Sequence of chain 1.A:
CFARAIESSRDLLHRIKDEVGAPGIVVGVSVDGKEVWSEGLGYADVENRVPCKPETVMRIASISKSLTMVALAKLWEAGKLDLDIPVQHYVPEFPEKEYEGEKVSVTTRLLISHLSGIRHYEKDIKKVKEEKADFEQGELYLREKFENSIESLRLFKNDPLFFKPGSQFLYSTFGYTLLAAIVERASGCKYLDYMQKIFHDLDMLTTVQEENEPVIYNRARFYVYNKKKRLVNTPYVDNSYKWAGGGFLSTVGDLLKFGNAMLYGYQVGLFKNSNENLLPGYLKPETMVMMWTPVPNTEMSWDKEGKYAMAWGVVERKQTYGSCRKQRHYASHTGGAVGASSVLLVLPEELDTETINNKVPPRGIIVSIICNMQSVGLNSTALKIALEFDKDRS

This small molecule binds to this protein.
Small molecule (SMILES): C[C@H](N)C(=O)N[C@@H](C)C(=O)N[C@@H](CO)CC(=O)O

Binding-site contacts:
Ligand atom O contacts residue THR265 of chain 1.A at 4.3 Å.
Ligand atom CG contacts residue GLY428 of chain 1.A at 4.2 Å.
Ligand atom OD contacts residue GLY427 of chain 1.A at 3.7 Å.
Ligand atom OD contacts residue GLY428 of chain 1.A at 3.3 Å (h-bond).
Ligand atom CG contacts residue SER104 of chain 1.A at 1.4 Å.
Ligand atom OD contacts residue TYR263 of chain 1.A at 4.2 Å.
Ligand atom OXT contacts residue SER104 of chain 1.A at 4.4 Å.
Ligand atom N contacts residue GLY428 of chain 1.A at 3.0 Å (h-bond).
Ligand atom CA contacts residue GLY428 of chain 1.A at 3.6 Å.
Ligand atom CA contacts residue SER104 of chain 1.A at 2.4 Å.
Ligand atom OXT contacts residue TYR163 of chain 1.A at 3.6 Å (h-bond).
Ligand atom CG contacts residue LYS107 of chain 1.A at 4.2 Å.
Ligand atom CB contacts residue PHE227 of chain 1.A at 3.6 Å (hydrophobic).
Ligand atom CG contacts residue GLY427 of chain 1.A at 4.5 Å.
Ligand atom O contacts residue PHE227 of chain 1.A at 3.8 Å.
Ligand atom C contacts residue THR265 of chain 1.A at 3.9 Å.
Ligand atom CB contacts residue LEU232 of chain 1.A at 4.3 Å (hydrophobic).
Ligand atom O contacts residue HIS162 of chain 1.A at 3.6 Å.
Ligand atom CA contacts residue GLY428 of chain 1.A at 4.0 Å.
Ligand atom CB contacts residue ALA103 of chain 1.A at 4.0 Å (hydrophobic).
Ligand atom CA contacts residue LYS107 of chain 1.A at 4.5 Å.
Ligand atom CG contacts residue TYR263 of chain 1.A at 3.8 Å (hydrophobic).
Ligand atom OXT contacts residue LYS107 of chain 1.A at 4.3 Å.
Ligand atom O contacts residue GLY338 of chain 1.A at 4.2 Å.
Ligand atom CB contacts residue GLY428 of chain 1.A at 3.8 Å.
Ligand atom C contacts residue SER104 of chain 1.A at 3.9 Å.
Ligand atom O contacts residue TYR163 of chain 1.A at 3.5 Å (h-bond).
Ligand atom OD contacts residue THR426 of chain 1.A at 3.7 Å.
Ligand atom C contacts residue TYR163 of chain 1.A at 4.0 Å (hydrophobic).
Ligand atom O contacts residue TYR163 of chain 1.A at 4.0 Å.
Ligand atom C contacts residue GLY428 of chain 1.A at 3.6 Å.
Ligand atom OD contacts residue SER104 of chain 1.A at 2.3 Å (h-bond).
Ligand atom C contacts residue PHE227 of chain 1.A at 4.5 Å (hydrophobic).
Ligand atom OXT contacts residue LYS334 of chain 1.A at 4.3 Å.
Ligand atom N contacts residue SER104 of chain 1.A at 3.4 Å (h-bond).
Ligand atom OXT contacts residue THR265 of chain 1.A at 2.7 Å (h-bond).
Ligand atom CB contacts residue GLY428 of chain 1.A at 3.7 Å.
Ligand atom O contacts residue LYS334 of chain 1.A at 2.5 Å (salt-bridge).
Ligand atom C contacts residue LYS334 of chain 1.A at 3.8 Å.
Ligand atom CB contacts residue SER104 of chain 1.A at 2.5 Å.